Sequence of chain 1.A:
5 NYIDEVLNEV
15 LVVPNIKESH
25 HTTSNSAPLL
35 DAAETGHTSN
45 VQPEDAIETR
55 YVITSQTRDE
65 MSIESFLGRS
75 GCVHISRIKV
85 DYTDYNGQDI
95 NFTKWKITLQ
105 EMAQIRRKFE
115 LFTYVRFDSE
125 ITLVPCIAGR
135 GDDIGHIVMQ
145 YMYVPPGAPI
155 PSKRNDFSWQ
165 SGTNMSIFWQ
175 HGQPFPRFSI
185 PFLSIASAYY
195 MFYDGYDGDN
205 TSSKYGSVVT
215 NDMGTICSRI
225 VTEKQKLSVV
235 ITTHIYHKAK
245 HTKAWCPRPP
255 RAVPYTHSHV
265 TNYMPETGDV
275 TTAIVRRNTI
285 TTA

Binding-site contacts:
Ligand atom C10 contacts residue HIS241 of chain 1.A at 3.6 Å.
Ligand atom C14 contacts residue LEU187 of chain 1.A at 4.3 Å (hydrophobic).
Ligand atom C10 contacts residue SER123 of chain 1.A at 4.2 Å.
Ligand atom C21 contacts residue TYR147 of chain 1.A at 2.7 Å (hydrophobic).
Ligand atom C7 contacts residue LEU103 of chain 1.A at 3.2 Å (hydrophobic).
Ligand atom C3 contacts residue PHE121 of chain 1.A at 4.4 Å (hydrophobic).
Ligand atom C16 contacts residue TYR147 of chain 1.A at 4.3 Å (hydrophobic).
Ligand atom C15 contacts residue ILE101 of chain 1.A at 4.1 Å (hydrophobic).
Ligand atom C8 contacts residue LEU103 of chain 1.A at 3.1 Å (hydrophobic).
Ligand atom N5 contacts residue TYR193 of chain 1.A at 4.0 Å.
Ligand atom C1 contacts residue TYR193 of chain 1.A at 3.8 Å (hydrophobic).
Ligand atom C1 contacts residue TYR194 of chain 1.A at 4.2 Å (hydrophobic).
Ligand atom C19 contacts residue ILE125 of chain 1.A at 3.2 Å (hydrophobic).
Ligand atom C6 contacts residue THR102 of chain 1.A at 4.3 Å.
Ligand atom C14 contacts residue ILE101 of chain 1.A at 4.1 Å (hydrophobic).
Ligand atom C20 contacts residue ILE125 of chain 1.A at 3.4 Å (hydrophobic).
Ligand atom C17 contacts residue TYR147 of chain 1.A at 4.0 Å (hydrophobic).
Ligand atom O2 contacts residue MET195 of chain 1.A at 4.4 Å.
Ligand atom C3 contacts residue LEU103 of chain 1.A at 4.2 Å (hydrophobic).
Ligand atom C21 contacts residue ILE220 of chain 1.A at 3.5 Å (hydrophobic).
Ligand atom C14 contacts residue MET217 of chain 1.A at 3.9 Å (hydrophobic).
Ligand atom C13 contacts residue THR102 of chain 1.A at 4.3 Å.
Ligand atom N5 contacts residue MET217 of chain 1.A at 3.3 Å (h-bond).
Ligand atom O2 contacts residue TYR193 of chain 1.A at 3.4 Å.
Ligand atom C18 contacts residue ILE125 of chain 1.A at 4.2 Å (hydrophobic).
Ligand atom C17 contacts residue ILE220 of chain 1.A at 3.9 Å (hydrophobic).
Ligand atom C11 contacts residue HIS241 of chain 1.A at 3.7 Å.
Ligand atom C1 contacts residue ASN215 of chain 1.A at 3.6 Å.
Ligand atom C1 contacts residue MET195 of chain 1.A at 4.3 Å (hydrophobic).
Ligand atom C7 contacts residue THR102 of chain 1.A at 4.2 Å.
Ligand atom N4 contacts residue MET217 of chain 1.A at 3.3 Å.
Ligand atom C3 contacts residue TYR193 of chain 1.A at 3.8 Å (hydrophobic).
Ligand atom C18 contacts residue ILE220 of chain 1.A at 4.3 Å (hydrophobic).
Ligand atom C18 contacts residue PHE182 of chain 1.A at 4.0 Å (hydrophobic).
Ligand atom C21 contacts residue ILE101 of chain 1.A at 4.0 Å (hydrophobic).
Ligand atom N4 contacts residue TYR193 of chain 1.A at 3.5 Å.
Ligand atom C8 contacts residue PHE121 of chain 1.A at 4.3 Å (hydrophobic).
Ligand atom C17 contacts residue ILE101 of chain 1.A at 3.8 Å (hydrophobic).
Ligand atom C16 contacts residue ILE101 of chain 1.A at 3.5 Å (hydrophobic).
Ligand atom C13 contacts residue ILE101 of chain 1.A at 3.4 Å (hydrophobic).

A small-molecule ligand and the protein it binds are described below.
Small molecule (SMILES): COc1ccc(N2CCN(c3cccc(C)c3)CC2)nn1